A protein and the small-molecule ligand that binds it are described below.
Small molecule (SMILES): CC(=O)N[C@H]1[C@H](O[C@H]2[C@H](O)[C@@H](NC(C)=O)CO[C@@H]2CO)O[C@H](CO)[C@@H](O)[C@@H]1O

Binding-site contacts:
Ligand atom O6 contacts residue GLU271 of chain 1.A at 2.8 Å (salt-bridge).
Ligand atom C4 contacts residue ASN181 of chain 1.A at 4.2 Å.
Ligand atom C6 contacts residue GLN270 of chain 1.A at 3.9 Å.
Ligand atom O3 contacts residue GLU294 of chain 1.A at 2.8 Å (salt-bridge).
Ligand atom C7 contacts residue ASN181 of chain 1.A at 3.7 Å.
Ligand atom O5 contacts residue ASN181 of chain 1.A at 2.4 Å (h-bond).
Ligand atom C7 contacts residue GLU294 of chain 1.A at 4.3 Å.
Ligand atom C3 contacts residue GLU294 of chain 1.A at 3.1 Å.
Ligand atom C4 contacts residue THR183 of chain 1.A at 4.5 Å.
Ligand atom O6 contacts residue GLN270 of chain 1.A at 3.4 Å.
Ligand atom N2 contacts residue GLU294 of chain 1.A at 3.5 Å (salt-bridge).
Ligand atom C2 contacts residue THR183 of chain 1.A at 4.2 Å.
Ligand atom C5 contacts residue GLN270 of chain 1.A at 4.3 Å.
Ligand atom O5 contacts residue THR183 of chain 1.A at 3.4 Å (h-bond).
Ligand atom N2 contacts residue GLU271 of chain 1.A at 3.7 Å.
Ligand atom O4 contacts residue GLU294 of chain 1.A at 4.4 Å.
Ligand atom C8 contacts residue PHE184 of chain 1.A at 3.7 Å (hydrophobic).
Ligand atom O5 contacts residue GLN270 of chain 1.A at 3.5 Å.
Ligand atom C2 contacts residue GLU294 of chain 1.A at 3.9 Å.
Ligand atom C6 contacts residue THR183 of chain 1.A at 4.4 Å.
Ligand atom C1 contacts residue THR183 of chain 1.A at 3.1 Å.
Ligand atom C3 contacts residue THR183 of chain 1.A at 4.4 Å.
Ligand atom C8 contacts residue TYR292 of chain 1.A at 3.7 Å (hydrophobic).
Ligand atom C5 contacts residue THR183 of chain 1.A at 3.4 Å.
Ligand atom N2 contacts residue ASN181 of chain 1.A at 2.9 Å (h-bond).
Ligand atom C1 contacts residue ASN181 of chain 1.A at 1.4 Å.
Ligand atom C4 contacts residue GLU294 of chain 1.A at 4.4 Å.
Ligand atom C8 contacts residue ASN234 of chain 1.A at 4.4 Å.
Ligand atom O7 contacts residue ASN181 of chain 1.A at 4.1 Å.
Ligand atom C8 contacts residue GLU271 of chain 1.A at 4.4 Å.
Ligand atom C5 contacts residue ASN181 of chain 1.A at 3.6 Å.
Ligand atom C6 contacts residue GLU271 of chain 1.A at 3.2 Å.
Ligand atom C1 contacts residue GLN270 of chain 1.A at 4.0 Å.
Ligand atom C2 contacts residue GLU271 of chain 1.A at 4.5 Å.
Ligand atom C1 contacts residue GLU271 of chain 1.A at 4.3 Å.
Ligand atom C2 contacts residue ASN181 of chain 1.A at 2.5 Å.
Ligand atom C3 contacts residue ASN181 of chain 1.A at 3.8 Å.

Sequence of chain 1.A:
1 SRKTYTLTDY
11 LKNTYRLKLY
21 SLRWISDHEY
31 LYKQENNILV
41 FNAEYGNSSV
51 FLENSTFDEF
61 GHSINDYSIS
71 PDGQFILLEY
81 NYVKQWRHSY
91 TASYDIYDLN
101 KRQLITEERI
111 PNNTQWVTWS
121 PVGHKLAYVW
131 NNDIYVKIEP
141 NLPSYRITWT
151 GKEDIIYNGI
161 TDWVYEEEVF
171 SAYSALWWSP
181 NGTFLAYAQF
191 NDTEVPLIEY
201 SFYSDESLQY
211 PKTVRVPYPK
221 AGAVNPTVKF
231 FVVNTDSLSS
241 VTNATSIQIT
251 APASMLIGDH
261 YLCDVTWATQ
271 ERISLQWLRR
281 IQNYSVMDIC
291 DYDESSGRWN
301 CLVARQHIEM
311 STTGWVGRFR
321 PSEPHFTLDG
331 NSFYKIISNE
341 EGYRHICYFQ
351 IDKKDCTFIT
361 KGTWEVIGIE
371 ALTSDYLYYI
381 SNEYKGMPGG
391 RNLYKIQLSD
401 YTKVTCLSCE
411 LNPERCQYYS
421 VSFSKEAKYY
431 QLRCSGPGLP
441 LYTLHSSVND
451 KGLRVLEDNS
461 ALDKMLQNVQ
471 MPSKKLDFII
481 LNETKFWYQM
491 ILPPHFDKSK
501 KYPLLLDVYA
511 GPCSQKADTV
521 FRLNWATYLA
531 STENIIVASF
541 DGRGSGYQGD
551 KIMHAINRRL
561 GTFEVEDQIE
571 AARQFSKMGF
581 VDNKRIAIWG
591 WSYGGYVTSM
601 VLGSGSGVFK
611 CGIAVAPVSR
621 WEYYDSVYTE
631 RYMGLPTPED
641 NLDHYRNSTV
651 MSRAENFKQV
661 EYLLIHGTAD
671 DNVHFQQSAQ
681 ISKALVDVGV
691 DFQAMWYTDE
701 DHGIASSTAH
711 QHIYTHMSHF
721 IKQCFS